Sequence of chain 1.E:
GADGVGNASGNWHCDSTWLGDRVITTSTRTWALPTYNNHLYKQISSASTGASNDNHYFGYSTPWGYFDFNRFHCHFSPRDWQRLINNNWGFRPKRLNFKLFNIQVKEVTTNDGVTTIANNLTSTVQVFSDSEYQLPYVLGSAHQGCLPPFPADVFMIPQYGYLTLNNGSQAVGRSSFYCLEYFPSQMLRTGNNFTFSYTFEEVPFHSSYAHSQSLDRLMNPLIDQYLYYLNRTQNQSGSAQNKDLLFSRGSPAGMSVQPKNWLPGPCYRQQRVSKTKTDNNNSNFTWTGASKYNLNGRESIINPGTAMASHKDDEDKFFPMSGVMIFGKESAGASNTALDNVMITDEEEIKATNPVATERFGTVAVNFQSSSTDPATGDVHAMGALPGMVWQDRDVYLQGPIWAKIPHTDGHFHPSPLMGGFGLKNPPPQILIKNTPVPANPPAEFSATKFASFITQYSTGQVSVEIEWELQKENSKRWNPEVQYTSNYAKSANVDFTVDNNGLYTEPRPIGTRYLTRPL

A small-molecule ligand and the protein it binds are described below.
Small molecule (SMILES): Nc1ncnc2[nH]cnc12

Binding-site contacts:
Ligand atom C5 contacts residue PRO420 of chain 1.E at 4.5 Å (hydrophobic).
Ligand atom C2 contacts residue GLY639 of chain 1.E at 2.9 Å.
Ligand atom C4 contacts residue PRO631 of chain 1.E at 4.2 Å (hydrophobic).
Ligand atom N6 contacts residue GLY639 of chain 1.E at 3.5 Å (h-bond).
Ligand atom N1 contacts residue PRO631 of chain 1.E at 4.2 Å.
Ligand atom N1 contacts residue PHE638 of chain 1.E at 4.1 Å.
Ligand atom N7 contacts residue HIS630 of chain 1.E at 3.7 Å.
Ligand atom C6 contacts residue PRO631 of chain 1.E at 4.3 Å (hydrophobic).
Ligand atom C6 contacts residue GLY639 of chain 1.E at 3.7 Å.
Ligand atom C2 contacts residue ILE622 of chain 1.E at 4.3 Å (hydrophobic).
Ligand atom N7 contacts residue ASP609 of chain 1.E at 4.0 Å.
Ligand atom C5 contacts residue PRO631 of chain 1.E at 4.4 Å (hydrophobic).
Ligand atom N6 contacts residue PRO633 of chain 1.E at 4.4 Å.
Ligand atom N9 contacts residue HIS630 of chain 1.E at 4.4 Å.
Ligand atom N3 contacts residue GLY639 of chain 1.E at 4.2 Å.
Ligand atom C8 contacts residue HIS630 of chain 1.E at 3.3 Å.
Ligand atom N6 contacts residue GLY637 of chain 1.E at 3.4 Å (h-bond).
Ligand atom N1 contacts residue GLY639 of chain 1.E at 3.0 Å (h-bond).
Ligand atom C5 contacts residue SER632 of chain 1.E at 3.9 Å.
Ligand atom C2 contacts residue PRO631 of chain 1.E at 4.2 Å (hydrophobic).
Ligand atom N7 contacts residue SER632 of chain 1.E at 3.7 Å.
Ligand atom N9 contacts residue PRO631 of chain 1.E at 3.8 Å.
Ligand atom N6 contacts residue SER632 of chain 1.E at 3.6 Å.
Ligand atom C6 contacts residue SER632 of chain 1.E at 4.0 Å.
Ligand atom N3 contacts residue PRO631 of chain 1.E at 4.1 Å.
Ligand atom N6 contacts residue PHE638 of chain 1.E at 3.7 Å.